Sequence of chain 1.C:
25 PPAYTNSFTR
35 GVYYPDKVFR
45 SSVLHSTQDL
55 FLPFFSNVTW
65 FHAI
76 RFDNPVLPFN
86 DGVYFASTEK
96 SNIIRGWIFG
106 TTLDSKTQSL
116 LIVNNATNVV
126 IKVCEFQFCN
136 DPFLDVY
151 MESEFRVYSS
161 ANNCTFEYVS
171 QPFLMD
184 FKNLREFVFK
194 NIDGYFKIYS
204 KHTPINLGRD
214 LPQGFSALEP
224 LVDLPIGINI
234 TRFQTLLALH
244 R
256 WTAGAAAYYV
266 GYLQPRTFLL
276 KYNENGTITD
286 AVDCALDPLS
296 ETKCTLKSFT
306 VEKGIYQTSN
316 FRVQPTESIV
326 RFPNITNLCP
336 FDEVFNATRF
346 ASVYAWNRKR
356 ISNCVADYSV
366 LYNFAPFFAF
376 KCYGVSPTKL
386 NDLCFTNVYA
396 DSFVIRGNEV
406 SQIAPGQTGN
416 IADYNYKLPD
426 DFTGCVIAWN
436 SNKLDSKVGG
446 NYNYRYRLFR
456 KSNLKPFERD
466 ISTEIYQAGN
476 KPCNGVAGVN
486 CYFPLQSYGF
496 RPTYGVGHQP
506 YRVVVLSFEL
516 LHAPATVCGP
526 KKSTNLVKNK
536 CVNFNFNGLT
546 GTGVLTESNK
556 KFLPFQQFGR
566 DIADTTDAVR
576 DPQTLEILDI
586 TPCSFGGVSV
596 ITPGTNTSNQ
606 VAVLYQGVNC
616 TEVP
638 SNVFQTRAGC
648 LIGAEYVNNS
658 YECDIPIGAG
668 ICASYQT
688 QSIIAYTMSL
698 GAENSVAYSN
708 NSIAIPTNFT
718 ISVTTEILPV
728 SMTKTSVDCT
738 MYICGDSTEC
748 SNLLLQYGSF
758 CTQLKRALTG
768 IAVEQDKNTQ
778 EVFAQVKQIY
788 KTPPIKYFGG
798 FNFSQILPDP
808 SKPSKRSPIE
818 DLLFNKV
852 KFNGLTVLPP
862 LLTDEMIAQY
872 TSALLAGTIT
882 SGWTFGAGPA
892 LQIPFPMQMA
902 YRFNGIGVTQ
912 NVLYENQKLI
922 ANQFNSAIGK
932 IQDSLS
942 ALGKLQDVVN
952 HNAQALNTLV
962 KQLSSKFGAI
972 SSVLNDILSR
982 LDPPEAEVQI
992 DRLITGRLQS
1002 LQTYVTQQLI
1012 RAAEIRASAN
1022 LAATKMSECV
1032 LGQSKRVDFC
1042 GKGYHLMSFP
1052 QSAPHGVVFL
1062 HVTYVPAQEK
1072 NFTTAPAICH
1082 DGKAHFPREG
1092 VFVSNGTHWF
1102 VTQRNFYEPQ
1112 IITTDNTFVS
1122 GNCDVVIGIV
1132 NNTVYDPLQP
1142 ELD

Binding-site contacts:
Ligand atom O5 contacts residue ASN1132 of chain 1.C at 2.4 Å (h-bond).
Ligand atom N2 contacts residue ASN1132 of chain 1.C at 2.9 Å (h-bond).
Ligand atom C5 contacts residue ASN1132 of chain 1.C at 3.6 Å.
Ligand atom O7 contacts residue ASN1132 of chain 1.C at 3.8 Å.
Ligand atom C7 contacts residue ASN1132 of chain 1.C at 3.5 Å.
Ligand atom C4 contacts residue ASN1132 of chain 1.C at 4.2 Å.
Ligand atom C2 contacts residue ASN1132 of chain 1.C at 2.4 Å.
Ligand atom C3 contacts residue ASN1132 of chain 1.C at 3.8 Å.
Ligand atom C1 contacts residue ASN1132 of chain 1.C at 1.4 Å.

A small-molecule ligand and the protein it binds are described below.
Small molecule (SMILES): CC(=O)N[C@H]1[C@H](O[C@H]2[C@H](O)[C@@H](NC(C)=O)CO[C@@H]2CO)O[C@H](CO)[C@@H](O)[C@@H]1O